Sequence of chain 3.C:
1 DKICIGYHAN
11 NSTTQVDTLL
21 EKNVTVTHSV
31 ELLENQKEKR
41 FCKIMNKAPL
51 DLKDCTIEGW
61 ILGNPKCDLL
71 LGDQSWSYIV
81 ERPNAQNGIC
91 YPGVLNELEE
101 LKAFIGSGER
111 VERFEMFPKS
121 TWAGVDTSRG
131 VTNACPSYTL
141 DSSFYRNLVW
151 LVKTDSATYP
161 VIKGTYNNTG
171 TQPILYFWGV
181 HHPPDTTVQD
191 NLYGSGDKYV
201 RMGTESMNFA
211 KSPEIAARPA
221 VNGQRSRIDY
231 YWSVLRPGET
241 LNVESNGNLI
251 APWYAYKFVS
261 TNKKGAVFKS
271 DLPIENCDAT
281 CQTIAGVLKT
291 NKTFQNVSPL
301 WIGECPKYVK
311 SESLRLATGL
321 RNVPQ

This small molecule binds to this protein.
Small molecule (SMILES): CC(=O)N[C@H]1[C@H]([C@H](O)[C@H](O)CO)O[C@@](OC[C@H]2O[C@@H](O)[C@H](O)[C@@H](O)[C@H]2O)(C(=O)O)C[C@@H]1O

Binding-site contacts:
Ligand atom C2 contacts residue GLY223 of chain 3.C at 4.0 Å.
Ligand atom O3 contacts residue ASN133 of chain 3.C at 3.8 Å.
Ligand atom C10 contacts residue VAL131 of chain 3.C at 3.6 Å (hydrophobic).
Ligand atom O1A contacts residue ASN133 of chain 3.C at 2.7 Å (h-bond).
Ligand atom C9 contacts residue HIS181 of chain 3.C at 3.9 Å.
Ligand atom O5 contacts residue GLY223 of chain 3.C at 3.5 Å (h-bond).
Ligand atom C1 contacts residue THR132 of chain 3.C at 3.2 Å.
Ligand atom O1B contacts residue GLN224 of chain 3.C at 3.0 Å (h-bond).
Ligand atom C9 contacts residue VAL188 of chain 3.C at 4.1 Å (hydrophobic).
Ligand atom O1 contacts residue GLY223 of chain 3.C at 4.1 Å.
Ligand atom O9 contacts residue VAL188 of chain 3.C at 3.7 Å.
Ligand atom C9 contacts residue SER226 of chain 3.C at 4.0 Å.
Ligand atom O9 contacts residue SER226 of chain 3.C at 2.9 Å (h-bond).
Ligand atom C6 contacts residue GLN224 of chain 3.C at 3.8 Å.
Ligand atom C10 contacts residue ARG129 of chain 3.C at 4.1 Å.
Ligand atom C5 contacts residue VAL131 of chain 3.C at 3.8 Å (hydrophobic).
Ligand atom C11 contacts residue GLY130 of chain 3.C at 4.0 Å.
Ligand atom O1B contacts residue ASN133 of chain 3.C at 4.0 Å.
Ligand atom O1B contacts residue THR132 of chain 3.C at 2.5 Å (h-bond).
Ligand atom O1B contacts residue TYR91 of chain 3.C at 4.3 Å.
Ligand atom O4 contacts residue ASN133 of chain 3.C at 3.0 Å (h-bond).
Ligand atom O1A contacts residue THR132 of chain 3.C at 3.1 Å.
Ligand atom O8 contacts residue GLN224 of chain 3.C at 3.3 Å (h-bond).
Ligand atom C1 contacts residue GLY223 of chain 3.C at 4.1 Å.
Ligand atom C8 contacts residue TYR91 of chain 3.C at 4.0 Å (hydrophobic).
Ligand atom O7 contacts residue LEU192 of chain 3.C at 3.9 Å.
Ligand atom O9 contacts residue TYR91 of chain 3.C at 4.0 Å.
Ligand atom O9 contacts residue HIS181 of chain 3.C at 4.1 Å.
Ligand atom O8 contacts residue TYR91 of chain 3.C at 2.8 Å (h-bond).
Ligand atom C7 contacts residue TRP150 of chain 3.C at 4.1 Å (hydrophobic).
Ligand atom O9 contacts residue PRO184 of chain 3.C at 4.0 Å.
Ligand atom C11 contacts residue VAL131 of chain 3.C at 3.4 Å (hydrophobic).
Ligand atom C4 contacts residue VAL131 of chain 3.C at 3.9 Å (hydrophobic).
Ligand atom C1 contacts residue ASN133 of chain 3.C at 3.7 Å.
Ligand atom C1 contacts residue GLN224 of chain 3.C at 3.9 Å.
Ligand atom C9 contacts residue TYR91 of chain 3.C at 3.9 Å (hydrophobic).
Ligand atom O8 contacts residue TRP150 of chain 3.C at 3.9 Å.
Ligand atom C11 contacts residue ARG129 of chain 3.C at 3.1 Å.
Ligand atom N5 contacts residue VAL131 of chain 3.C at 2.8 Å (h-bond).
Ligand atom C9 contacts residue LEU192 of chain 3.C at 4.0 Å (hydrophobic).